Binding-site contacts:
Ligand atom C6 contacts residue ARG55 of chain 1.C at 3.5 Å.
Ligand atom O3 contacts residue PHE239 of chain 1.C at 3.8 Å.
Ligand atom C1 contacts residue TRP316 of chain 1.C at 3.9 Å (hydrophobic).
Ligand atom C3 contacts residue ASN172 of chain 1.C at 3.8 Å.
Ligand atom C1 contacts residue HIS176 of chain 1.C at 3.7 Å.
Ligand atom O1 contacts residue GLU251 of chain 1.C at 2.8 Å (salt-bridge).
Ligand atom O5 contacts residue HIS176 of chain 1.C at 4.0 Å.
Ligand atom C4 contacts residue PHE239 of chain 1.C at 3.8 Å (hydrophobic).
Ligand atom O5 contacts residue ARG55 of chain 1.C at 3.5 Å (salt-bridge).
Ligand atom C2 contacts residue ASN172 of chain 1.C at 3.5 Å.
Ligand atom O2 contacts residue HIS176 of chain 1.C at 3.0 Å (h-bond).
Ligand atom C3 contacts residue TRP316 of chain 1.C at 3.5 Å (hydrophobic).
Ligand atom O3 contacts residue ASN172 of chain 1.C at 2.8 Å (h-bond).
Ligand atom C2 contacts residue TYR111 of chain 1.C at 3.8 Å (hydrophobic).
Ligand atom C4 contacts residue TYR111 of chain 1.C at 3.5 Å (hydrophobic).
Ligand atom O1 contacts residue HIS176 of chain 1.C at 2.8 Å (h-bond).
Ligand atom O5 contacts residue HIS383 of chain 1.C at 3.0 Å (h-bond).
Ligand atom O1 contacts residue HIS383 of chain 1.C at 3.2 Å.
Ligand atom O2 contacts residue TYR111 of chain 1.C at 2.7 Å (h-bond).
Ligand atom C5 contacts residue HIS383 of chain 1.C at 3.6 Å.
Ligand atom C2 contacts residue HIS176 of chain 1.C at 3.8 Å.
Ligand atom C1 contacts residue GLU251 of chain 1.C at 3.8 Å.
Ligand atom O4 contacts residue TRP316 of chain 1.C at 4.0 Å.
Ligand atom O6 contacts residue HIS383 of chain 1.C at 2.8 Å (h-bond).
Ligand atom C1 contacts residue HIS383 of chain 1.C at 3.6 Å.
Ligand atom O6 contacts residue ARG55 of chain 1.C at 2.8 Å (salt-bridge).
Ligand atom O1 contacts residue MET175 of chain 1.C at 3.7 Å.
Ligand atom C5 contacts residue TYR111 of chain 1.C at 3.7 Å (hydrophobic).
Ligand atom C1 contacts residue TYR111 of chain 1.C at 3.9 Å (hydrophobic).
Ligand atom O3 contacts residue ARG238 of chain 1.C at 3.6 Å (salt-bridge).
Ligand atom C5 contacts residue TRP316 of chain 1.C at 3.8 Å (hydrophobic).
Ligand atom O5 contacts residue TYR111 of chain 1.C at 3.2 Å (h-bond).
Ligand atom O4 contacts residue ARG238 of chain 1.C at 2.7 Å (salt-bridge).
Ligand atom C2 contacts residue TRP316 of chain 1.C at 3.9 Å (hydrophobic).
Ligand atom O4 contacts residue PHE239 of chain 1.C at 3.7 Å.
Ligand atom C4 contacts residue ARG238 of chain 1.C at 3.8 Å.
Ligand atom C6 contacts residue HIS383 of chain 1.C at 3.8 Å.
Ligand atom O2 contacts residue ASN172 of chain 1.C at 2.6 Å (h-bond).
Ligand atom O4 contacts residue TRP375 of chain 1.C at 3.6 Å.
Ligand atom C6 contacts residue TYR111 of chain 1.C at 3.8 Å (hydrophobic).

Sequence of chain 1.C:
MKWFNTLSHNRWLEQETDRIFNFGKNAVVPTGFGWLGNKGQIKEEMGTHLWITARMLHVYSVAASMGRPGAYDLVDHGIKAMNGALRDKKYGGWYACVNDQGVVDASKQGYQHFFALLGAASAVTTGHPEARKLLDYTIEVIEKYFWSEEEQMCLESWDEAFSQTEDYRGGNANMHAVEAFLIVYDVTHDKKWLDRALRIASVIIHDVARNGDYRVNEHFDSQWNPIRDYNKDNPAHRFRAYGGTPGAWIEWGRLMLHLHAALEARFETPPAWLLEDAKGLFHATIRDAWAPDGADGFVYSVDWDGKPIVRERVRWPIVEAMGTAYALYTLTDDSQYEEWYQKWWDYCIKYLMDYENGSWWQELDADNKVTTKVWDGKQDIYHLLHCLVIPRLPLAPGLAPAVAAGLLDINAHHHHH

A small-molecule ligand and the protein it binds are described below.
Small molecule (SMILES): OC[C@H]1O[C@@H](O)[C@@H](O)[C@@H](O)[C@@H]1O